A protein and the small-molecule ligand that binds it are described below.
Small molecule (SMILES): Cc1cc2cc(Oc3ccnc(Nc4cccc(CS(=O)(=O)NCCN(C)C)c4)n3)ccc2[nH]1

Sequence of chain 1.A:
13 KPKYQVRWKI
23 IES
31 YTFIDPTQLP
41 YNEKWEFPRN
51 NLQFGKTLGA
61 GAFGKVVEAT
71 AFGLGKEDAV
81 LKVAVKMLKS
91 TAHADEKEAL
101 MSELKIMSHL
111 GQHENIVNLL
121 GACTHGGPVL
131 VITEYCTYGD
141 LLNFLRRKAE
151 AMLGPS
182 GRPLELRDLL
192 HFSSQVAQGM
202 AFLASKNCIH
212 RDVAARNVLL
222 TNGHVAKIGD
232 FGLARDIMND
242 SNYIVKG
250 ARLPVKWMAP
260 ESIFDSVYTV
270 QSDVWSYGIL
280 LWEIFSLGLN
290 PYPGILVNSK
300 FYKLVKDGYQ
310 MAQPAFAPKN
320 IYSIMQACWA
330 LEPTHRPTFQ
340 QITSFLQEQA

Binding-site contacts:
Ligand atom OBA contacts residue THR137 of chain 1.A at 3.4 Å (h-bond).
Ligand atom CAI contacts residue ALA235 of chain 1.A at 3.6 Å (hydrophobic).
Ligand atom CAT contacts residue GLY139 of chain 1.A at 3.9 Å.
Ligand atom CAX contacts residue GLY139 of chain 1.A at 3.8 Å.
Ligand atom NAQ contacts residue CYS136 of chain 1.A at 2.9 Å (h-bond).
Ligand atom OAG contacts residue PHE232 of chain 1.A at 3.6 Å.
Ligand atom C6 contacts residue CYS136 of chain 1.A at 3.7 Å (hydrophobic).
Ligand atom OBA contacts residue TYR138 of chain 1.A at 2.7 Å.
Ligand atom OAG contacts residue VAL66 of chain 1.A at 3.8 Å.
Ligand atom C5 contacts residue PHE232 of chain 1.A at 3.9 Å (hydrophobic).
Ligand atom SAZ contacts residue THR137 of chain 1.A at 3.8 Å.
Ligand atom N1 contacts residue TYR135 of chain 1.A at 3.8 Å.
Ligand atom N1 contacts residue CYS136 of chain 1.A at 3.0 Å (h-bond).
Ligand atom CAJ contacts residue LEU58 of chain 1.A at 3.6 Å (hydrophobic).
Ligand atom CAR contacts residue ASP140 of chain 1.A at 3.4 Å.
Ligand atom CAS contacts residue GLY139 of chain 1.A at 3.7 Å.
Ligand atom NBC contacts residue THR137 of chain 1.A at 3.5 Å (h-bond).
Ligand atom CAX contacts residue CYS136 of chain 1.A at 3.3 Å (hydrophobic).
Ligand atom C6 contacts residue ALA84 of chain 1.A at 3.6 Å (hydrophobic).
Ligand atom CAX contacts residue TYR135 of chain 1.A at 3.6 Å (hydrophobic).
Ligand atom CAS contacts residue CYS136 of chain 1.A at 3.5 Å (hydrophobic).
Ligand atom C6 contacts residue GLU134 of chain 1.A at 3.2 Å.
Ligand atom C2 contacts residue CYS136 of chain 1.A at 3.8 Å (hydrophobic).
Ligand atom CAI contacts residue LEU58 of chain 1.A at 3.7 Å (hydrophobic).
Ligand atom N1 contacts residue LEU220 of chain 1.A at 3.6 Å.
Ligand atom NAQ contacts residue TYR135 of chain 1.A at 3.7 Å.
Ligand atom CAP contacts residue ARG217 of chain 1.A at 3.8 Å.
Ligand atom CAY contacts residue TYR135 of chain 1.A at 3.5 Å (hydrophobic).
Ligand atom C4 contacts residue LEU220 of chain 1.A at 3.6 Å (hydrophobic).
Ligand atom N3 contacts residue LEU58 of chain 1.A at 3.9 Å.
Ligand atom CAY contacts residue THR137 of chain 1.A at 3.9 Å.
Ligand atom C5 contacts residue ALA84 of chain 1.A at 3.7 Å (hydrophobic).
Ligand atom CAJ contacts residue ALA235 of chain 1.A at 3.6 Å (hydrophobic).
Ligand atom C5 contacts residue LEU220 of chain 1.A at 3.5 Å (hydrophobic).
Ligand atom C2 contacts residue LEU220 of chain 1.A at 3.7 Å (hydrophobic).
Ligand atom N3 contacts residue LEU220 of chain 1.A at 3.7 Å.
Ligand atom C6 contacts residue TYR135 of chain 1.A at 3.9 Å (hydrophobic).
Ligand atom C6 contacts residue LEU220 of chain 1.A at 3.5 Å (hydrophobic).
Ligand atom CAM contacts residue PHE232 of chain 1.A at 3.5 Å (hydrophobic).
Ligand atom OBA contacts residue GLY139 of chain 1.A at 2.9 Å (h-bond).